Binding-site contacts:
Ligand atom N2 contacts residue ASN11 of chain 2.A at 2.9 Å (h-bond).
Ligand atom O5 contacts residue ASN11 of chain 2.A at 2.3 Å (h-bond).
Ligand atom C4 contacts residue ASN11 of chain 2.A at 4.2 Å.
Ligand atom C3 contacts residue ASN11 of chain 2.A at 3.8 Å.
Ligand atom O7 contacts residue ASN11 of chain 2.A at 3.9 Å.
Ligand atom C7 contacts residue ASN11 of chain 2.A at 3.6 Å.
Ligand atom C5 contacts residue ASN11 of chain 2.A at 3.6 Å.
Ligand atom C8 contacts residue ASN11 of chain 2.A at 4.0 Å.
Ligand atom C2 contacts residue ASN11 of chain 2.A at 2.5 Å.
Ligand atom C1 contacts residue ASN11 of chain 2.A at 1.4 Å.

Sequence of chain 2.A:
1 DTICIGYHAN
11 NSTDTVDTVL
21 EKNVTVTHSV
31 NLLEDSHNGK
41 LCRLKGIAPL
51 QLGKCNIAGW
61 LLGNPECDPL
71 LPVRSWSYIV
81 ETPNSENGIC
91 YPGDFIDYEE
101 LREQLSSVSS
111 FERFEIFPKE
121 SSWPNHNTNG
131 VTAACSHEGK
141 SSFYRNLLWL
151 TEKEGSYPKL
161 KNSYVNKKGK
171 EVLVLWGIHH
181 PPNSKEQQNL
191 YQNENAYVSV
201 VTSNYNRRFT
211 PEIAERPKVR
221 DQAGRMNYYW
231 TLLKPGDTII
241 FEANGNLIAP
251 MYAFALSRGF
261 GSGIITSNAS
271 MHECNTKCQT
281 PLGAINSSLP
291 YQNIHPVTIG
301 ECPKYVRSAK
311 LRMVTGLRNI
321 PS

A small-molecule ligand and the protein it binds are described below.
Small molecule (SMILES): CC(=O)N[C@@H]1[C@@H](O)[C@H](O)[C@@H](CO)O[C@H]1O